Sequence of chain 1.B:
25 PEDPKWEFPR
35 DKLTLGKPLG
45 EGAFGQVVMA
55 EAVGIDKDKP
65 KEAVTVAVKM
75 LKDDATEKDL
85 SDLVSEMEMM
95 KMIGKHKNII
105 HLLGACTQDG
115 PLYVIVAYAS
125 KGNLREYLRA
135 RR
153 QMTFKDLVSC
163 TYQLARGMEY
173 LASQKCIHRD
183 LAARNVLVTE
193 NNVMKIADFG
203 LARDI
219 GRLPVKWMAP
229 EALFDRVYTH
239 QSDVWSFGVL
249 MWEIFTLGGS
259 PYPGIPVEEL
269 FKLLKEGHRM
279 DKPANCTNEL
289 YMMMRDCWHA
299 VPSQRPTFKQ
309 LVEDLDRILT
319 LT

A protein and the small-molecule ligand that binds it are described below.
Small molecule (SMILES): Nc1ncnc2c1ncn2[C@@H]1O[C@H](CO[P](=O)(O)O[P](=O)(O)CP(=O)(O)O)[C@@H](O)[C@H]1O

Binding-site contacts:
Ligand atom PB contacts residue ASP200 of chain 1.B at 3.6 Å.
Ligand atom PG contacts residue PHE48 of chain 1.B at 3.8 Å.
Ligand atom N3 contacts residue ALA123 of chain 1.B at 3.9 Å.
Ligand atom O4' contacts residue LEU43 of chain 1.B at 3.6 Å.
Ligand atom O2G contacts residue GLU45 of chain 1.B at 3.5 Å.
Ligand atom O2A contacts residue LYS73 of chain 1.B at 3.9 Å.
Ligand atom C5 contacts residue LEU189 of chain 1.B at 3.6 Å (hydrophobic).
Ligand atom N6 contacts residue LEU189 of chain 1.B at 3.6 Å.
Ligand atom PG contacts residue GLY46 of chain 1.B at 3.8 Å.
Ligand atom PB contacts residue MG1 of chain 1.H at 3.9 Å.
Ligand atom O3G contacts residue GLY49 of chain 1.B at 3.3 Å (h-bond).
Ligand atom N1 contacts residue ALA123 of chain 1.B at 3.3 Å (h-bond).
Ligand atom N6 contacts residue ALA121 of chain 1.B at 2.7 Å (h-bond).
Ligand atom N6 contacts residue VAL120 of chain 1.B at 3.6 Å.
Ligand atom C2 contacts residue ALA123 of chain 1.B at 3.0 Å (hydrophobic).
Ligand atom C6 contacts residue ALA71 of chain 1.B at 3.6 Å (hydrophobic).
Ligand atom N1 contacts residue TYR122 of chain 1.B at 3.6 Å.
Ligand atom N3 contacts residue LEU43 of chain 1.B at 3.7 Å.
Ligand atom N7 contacts residue LEU189 of chain 1.B at 3.6 Å.
Ligand atom O2' contacts residue ASN127 of chain 1.B at 3.6 Å.
Ligand atom C6 contacts residue LEU189 of chain 1.B at 3.7 Å (hydrophobic).
Ligand atom O2G contacts residue GLY46 of chain 1.B at 3.0 Å (h-bond).
Ligand atom O1G contacts residue GLY46 of chain 1.B at 3.2 Å.
Ligand atom O1G contacts residue ALA47 of chain 1.B at 3.0 Å (h-bond).
Ligand atom O1B contacts residue ASP200 of chain 1.B at 2.2 Å (salt-bridge).
Ligand atom O1B contacts residue MG1 of chain 1.H at 2.9 Å.
Ligand atom N1 contacts residue ALA71 of chain 1.B at 3.8 Å.
Ligand atom O1A contacts residue ASP200 of chain 1.B at 3.0 Å (salt-bridge).
Ligand atom C1' contacts residue LEU43 of chain 1.B at 3.8 Å (hydrophobic).
Ligand atom C4' contacts residue GLY44 of chain 1.B at 4.0 Å.
Ligand atom N6 contacts residue ALA71 of chain 1.B at 3.4 Å.
Ligand atom C2 contacts residue LEU43 of chain 1.B at 3.5 Å (hydrophobic).
Ligand atom PA contacts residue MG1 of chain 1.H at 4.0 Å.
Ligand atom O1G contacts residue PHE48 of chain 1.B at 2.9 Å (h-bond).
Ligand atom O1B contacts residue ASN187 of chain 1.B at 3.7 Å.
Ligand atom O4' contacts residue GLY44 of chain 1.B at 3.8 Å.
Ligand atom O3' contacts residue ASN127 of chain 1.B at 3.1 Å (h-bond).
Ligand atom O3G contacts residue PHE48 of chain 1.B at 3.3 Å.
Ligand atom C2 contacts residue TYR122 of chain 1.B at 3.8 Å (hydrophobic).
Ligand atom O1A contacts residue MG1 of chain 1.H at 2.9 Å.